Sequence of chain 1.B:
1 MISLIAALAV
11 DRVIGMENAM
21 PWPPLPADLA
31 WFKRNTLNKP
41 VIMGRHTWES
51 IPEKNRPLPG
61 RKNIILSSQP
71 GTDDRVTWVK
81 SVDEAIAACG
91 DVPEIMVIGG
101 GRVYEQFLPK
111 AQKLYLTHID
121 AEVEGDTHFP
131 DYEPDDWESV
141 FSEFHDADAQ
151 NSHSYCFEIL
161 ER

The small molecule below binds the protein below.
Small molecule (SMILES): CN(Cc1cnc2nc(N)nc(N)c2n1)c1ccc(C(=O)N[C@@H](CCC(=O)O)C(=O)O)cc1

Binding-site contacts:
Ligand atom O contacts residue ASN55 of chain 1.B at 2.8 Å.
Ligand atom OE2 contacts residue LEU29 of chain 1.B at 3.8 Å.
Ligand atom C13 contacts residue PRO52 of chain 1.B at 3.8 Å (hydrophobic).
Ligand atom O1 contacts residue ARG61 of chain 1.B at 2.7 Å (salt-bridge).
Ligand atom C4 contacts residue PHE32 of chain 1.B at 3.5 Å (hydrophobic).
Ligand atom NA4 contacts residue ILE98 of chain 1.B at 3.0 Å (h-bond).
Ligand atom O2 contacts residue ARG61 of chain 1.B at 2.8 Å (salt-bridge).
Ligand atom C4A contacts residue PHE32 of chain 1.B at 3.8 Å (hydrophobic).
Ligand atom N5 contacts residue NDP1 of chain 1.G at 3.4 Å.
Ligand atom C16 contacts residue PHE32 of chain 1.B at 3.9 Å (hydrophobic).
Ligand atom N3 contacts residue NDP1 of chain 1.G at 3.7 Å.
Ligand atom O2 contacts residue LYS33 of chain 1.B at 3.6 Å.
Ligand atom NA4 contacts residue ILE5 of chain 1.B at 2.9 Å (h-bond).
Ligand atom O1 contacts residue LYS33 of chain 1.B at 3.7 Å.
Ligand atom CB contacts residue LEU29 of chain 1.B at 3.8 Å (hydrophobic).
Ligand atom C4 contacts residue ILE5 of chain 1.B at 3.7 Å (hydrophobic).
Ligand atom C4 contacts residue NDP1 of chain 1.G at 3.4 Å.
Ligand atom O1 contacts residue PHE32 of chain 1.B at 3.4 Å.
Ligand atom N1 contacts residue ASP28 of chain 1.B at 2.7 Å (salt-bridge).
Ligand atom NA2 contacts residue THR117 of chain 1.B at 3.6 Å.
Ligand atom N8 contacts residue ASP28 of chain 1.B at 3.6 Å.
Ligand atom NA4 contacts residue TYR104 of chain 1.B at 3.6 Å.
Ligand atom N3 contacts residue ILE5 of chain 1.B at 3.7 Å.
Ligand atom N10 contacts residue ILE51 of chain 1.B at 3.9 Å.
Ligand atom C4A contacts residue NDP1 of chain 1.G at 3.5 Å.
Ligand atom C7 contacts residue MET20 of chain 1.B at 3.3 Å (hydrophobic).
Ligand atom NA4 contacts residue PHE32 of chain 1.B at 3.6 Å.
Ligand atom N8 contacts residue MET20 of chain 1.B at 3.7 Å.
Ligand atom N3 contacts residue PHE32 of chain 1.B at 3.6 Å.
Ligand atom C contacts residue ASN55 of chain 1.B at 3.8 Å.
Ligand atom C2 contacts residue ASP28 of chain 1.B at 3.5 Å.
Ligand atom N3 contacts residue ALA6 of chain 1.B at 3.5 Å.
Ligand atom C11 contacts residue LEU29 of chain 1.B at 3.7 Å (hydrophobic).
Ligand atom C8A contacts residue ASP28 of chain 1.B at 3.6 Å.
Ligand atom CT contacts residue ARG61 of chain 1.B at 3.4 Å.
Ligand atom NA4 contacts residue NDP1 of chain 1.G at 3.8 Å.
Ligand atom N3 contacts residue ALA7 of chain 1.B at 3.8 Å.
Ligand atom NA2 contacts residue ASP28 of chain 1.B at 2.8 Å (salt-bridge).
Ligand atom C2 contacts residue ALA7 of chain 1.B at 3.8 Å (hydrophobic).
Ligand atom NA2 contacts residue ALA6 of chain 1.B at 3.8 Å.